Sequence of chain 1.A:
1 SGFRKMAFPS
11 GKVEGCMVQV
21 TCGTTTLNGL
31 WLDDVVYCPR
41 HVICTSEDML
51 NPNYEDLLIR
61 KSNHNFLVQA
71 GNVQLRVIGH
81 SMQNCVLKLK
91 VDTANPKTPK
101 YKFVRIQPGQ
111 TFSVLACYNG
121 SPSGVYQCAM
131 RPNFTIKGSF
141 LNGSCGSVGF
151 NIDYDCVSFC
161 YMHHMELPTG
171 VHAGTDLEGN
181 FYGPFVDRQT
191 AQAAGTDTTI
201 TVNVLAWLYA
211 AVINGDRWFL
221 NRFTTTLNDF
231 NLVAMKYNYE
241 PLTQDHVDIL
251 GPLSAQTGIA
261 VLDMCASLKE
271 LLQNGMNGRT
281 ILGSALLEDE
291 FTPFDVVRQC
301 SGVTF

Binding-site contacts:
Ligand atom C13 contacts residue PHE140 of chain 1.A at 3.0 Å (hydrophobic).
Ligand atom F1 contacts residue ASN142 of chain 1.A at 3.5 Å.
Ligand atom C8 contacts residue GLN189 of chain 1.A at 3.5 Å.
Ligand atom F1 contacts residue SER1 of chain 1.B at 3.5 Å.
Ligand atom C14 contacts residue LEU141 of chain 1.A at 3.6 Å (hydrophobic).
Ligand atom C6 contacts residue ASP187 of chain 1.A at 3.5 Å.
Ligand atom C5 contacts residue HIS164 of chain 1.A at 3.9 Å.
Ligand atom C13 contacts residue GLU166 of chain 1.A at 3.3 Å.
Ligand atom C12 contacts residue HIS163 of chain 1.A at 3.3 Å.
Ligand atom C3 contacts residue HIS41 of chain 1.A at 3.4 Å.
Ligand atom N1 contacts residue CYS145 of chain 1.A at 3.9 Å.
Ligand atom C1 contacts residue CYS145 of chain 1.A at 3.5 Å (hydrophobic).
Ligand atom O1 contacts residue ASN142 of chain 1.A at 3.1 Å (h-bond).
Ligand atom C1 contacts residue ASN142 of chain 1.A at 3.7 Å.
Ligand atom N3 contacts residue SER144 of chain 1.A at 3.8 Å.
Ligand atom C14 contacts residue ASN142 of chain 1.A at 3.7 Å.
Ligand atom C14 contacts residue PHE140 of chain 1.A at 3.6 Å (hydrophobic).
Ligand atom C15 contacts residue ASN142 of chain 1.A at 3.9 Å.
Ligand atom C7 contacts residue ARG188 of chain 1.A at 3.6 Å.
Ligand atom C4 contacts residue MET165 of chain 1.A at 4.0 Å (hydrophobic).
Ligand atom C14 contacts residue GLU166 of chain 1.A at 3.6 Å.
Ligand atom C7 contacts residue ASP187 of chain 1.A at 3.9 Å.
Ligand atom F1 contacts residue PHE140 of chain 1.A at 3.3 Å.
Ligand atom N3 contacts residue HIS163 of chain 1.A at 2.9 Å (h-bond).
Ligand atom O2 contacts residue MET165 of chain 1.A at 3.3 Å.
Ligand atom O2 contacts residue GLU166 of chain 1.A at 3.1 Å (salt-bridge).
Ligand atom N3 contacts residue GLU166 of chain 1.A at 3.7 Å.
Ligand atom O1 contacts residue CYS145 of chain 1.A at 3.6 Å.
Ligand atom F1 contacts residue GLU166 of chain 1.A at 3.4 Å.
Ligand atom C5 contacts residue HIS41 of chain 1.A at 3.5 Å.
Ligand atom C3 contacts residue HIS164 of chain 1.A at 3.5 Å.
Ligand atom O1 contacts residue GLY143 of chain 1.A at 3.3 Å (h-bond).
Ligand atom F1 contacts residue LEU141 of chain 1.A at 3.6 Å.
Ligand atom N3 contacts residue PHE140 of chain 1.A at 3.6 Å.
Ligand atom C12 contacts residue GLU166 of chain 1.A at 3.7 Å.
Ligand atom C6 contacts residue ARG188 of chain 1.A at 3.6 Å.
Ligand atom C13 contacts residue LEU141 of chain 1.A at 3.8 Å (hydrophobic).
Ligand atom C7 contacts residue GLN189 of chain 1.A at 3.7 Å.
Ligand atom N2 contacts residue CYS145 of chain 1.A at 3.8 Å.
Ligand atom C9 contacts residue GLN189 of chain 1.A at 3.8 Å.

Sequence of chain 1.B:
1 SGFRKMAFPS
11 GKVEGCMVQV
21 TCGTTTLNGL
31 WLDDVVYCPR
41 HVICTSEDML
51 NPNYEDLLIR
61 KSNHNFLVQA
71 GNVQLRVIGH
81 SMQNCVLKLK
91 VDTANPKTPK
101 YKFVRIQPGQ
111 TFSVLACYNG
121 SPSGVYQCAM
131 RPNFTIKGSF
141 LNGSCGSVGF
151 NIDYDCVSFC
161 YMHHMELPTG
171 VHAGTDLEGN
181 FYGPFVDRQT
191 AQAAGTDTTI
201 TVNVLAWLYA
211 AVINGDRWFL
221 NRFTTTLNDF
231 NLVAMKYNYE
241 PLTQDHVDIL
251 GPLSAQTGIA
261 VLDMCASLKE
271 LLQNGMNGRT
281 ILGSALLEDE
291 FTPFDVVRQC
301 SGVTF

This protein binds this small molecule.
Small molecule (SMILES): O=C1N[C@@H](CC2CCCCC2)C(=O)N1c1cncc(F)c1